This small molecule binds to this protein.
Small molecule (SMILES): CC(=O)N[C@@H]1[C@@H](O)[C@H](O)[C@@H](CO)O[C@H]1O

Binding-site contacts:
Ligand atom C7 contacts residue GLU118 of chain 1.A at 3.8 Å.
Ligand atom C7 contacts residue THR94 of chain 1.A at 4.2 Å.
Ligand atom C4 contacts residue ASN93 of chain 1.A at 4.0 Å.
Ligand atom N2 contacts residue THR94 of chain 1.A at 4.3 Å.
Ligand atom O5 contacts residue ASN93 of chain 1.A at 2.2 Å (h-bond).
Ligand atom C5 contacts residue ASN93 of chain 1.A at 3.5 Å.
Ligand atom O3 contacts residue GLU118 of chain 1.A at 4.2 Å.
Ligand atom C2 contacts residue ASN93 of chain 1.A at 2.3 Å.
Ligand atom C2 contacts residue GLU118 of chain 1.A at 4.0 Å.
Ligand atom N2 contacts residue GLU118 of chain 1.A at 4.3 Å.
Ligand atom C6 contacts residue HIS116 of chain 1.A at 4.5 Å.
Ligand atom O7 contacts residue ASN93 of chain 1.A at 3.3 Å (h-bond).
Ligand atom O7 contacts residue GLU118 of chain 1.A at 2.8 Å (salt-bridge).
Ligand atom C8 contacts residue THR94 of chain 1.A at 4.1 Å.
Ligand atom O5 contacts residue HIS116 of chain 1.A at 3.6 Å.
Ligand atom C7 contacts residue ASN93 of chain 1.A at 3.4 Å.
Ligand atom C3 contacts residue ASN93 of chain 1.A at 3.6 Å.
Ligand atom C1 contacts residue HIS116 of chain 1.A at 4.2 Å.
Ligand atom N2 contacts residue ASN93 of chain 1.A at 3.0 Å (h-bond).
Ligand atom C1 contacts residue ASN93 of chain 1.A at 1.4 Å.

Sequence of chain 1.A:
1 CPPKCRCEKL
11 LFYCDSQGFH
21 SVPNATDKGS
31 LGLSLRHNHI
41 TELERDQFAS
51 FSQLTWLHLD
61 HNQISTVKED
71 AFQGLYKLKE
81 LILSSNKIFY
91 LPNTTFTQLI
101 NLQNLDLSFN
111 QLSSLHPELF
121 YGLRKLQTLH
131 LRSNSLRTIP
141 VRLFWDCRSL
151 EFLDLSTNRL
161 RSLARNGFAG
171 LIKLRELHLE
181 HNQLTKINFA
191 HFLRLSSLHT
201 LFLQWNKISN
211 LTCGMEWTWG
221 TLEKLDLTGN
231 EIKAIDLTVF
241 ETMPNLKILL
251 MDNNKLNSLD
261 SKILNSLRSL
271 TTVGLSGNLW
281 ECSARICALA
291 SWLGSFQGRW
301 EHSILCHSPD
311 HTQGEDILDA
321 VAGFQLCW